Sequence of chain 1.C:
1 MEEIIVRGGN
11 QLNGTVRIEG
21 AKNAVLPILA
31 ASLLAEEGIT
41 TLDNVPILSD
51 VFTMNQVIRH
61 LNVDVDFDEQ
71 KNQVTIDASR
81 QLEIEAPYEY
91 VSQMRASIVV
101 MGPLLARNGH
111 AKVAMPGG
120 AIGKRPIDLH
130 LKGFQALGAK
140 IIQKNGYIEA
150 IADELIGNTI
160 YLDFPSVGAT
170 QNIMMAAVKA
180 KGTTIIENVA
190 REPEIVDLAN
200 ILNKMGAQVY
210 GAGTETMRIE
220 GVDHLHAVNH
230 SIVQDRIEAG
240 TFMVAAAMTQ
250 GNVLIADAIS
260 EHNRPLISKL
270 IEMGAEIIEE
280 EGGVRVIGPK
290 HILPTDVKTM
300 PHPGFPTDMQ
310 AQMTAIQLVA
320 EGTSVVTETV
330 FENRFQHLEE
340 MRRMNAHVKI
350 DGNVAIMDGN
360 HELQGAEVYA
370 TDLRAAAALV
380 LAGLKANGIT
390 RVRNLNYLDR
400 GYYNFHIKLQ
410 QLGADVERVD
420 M

Binding-site contacts:
Ligand atom O3D contacts residue ILE126 of chain 1.C at 3.6 Å.
Ligand atom O2E contacts residue ARG373 of chain 1.C at 3.3 Å (salt-bridge).
Ligand atom O1E contacts residue ASP307 of chain 1.C at 3.6 Å (salt-bridge).
Ligand atom C5U contacts residue VAL166 of chain 1.C at 3.5 Å (hydrophobic).
Ligand atom C1E contacts residue ASP307 of chain 1.C at 3.4 Å.
Ligand atom C4D contacts residue ARG95 of chain 1.C at 3.6 Å.
Ligand atom O3D contacts residue ARG124 of chain 1.C at 3.0 Å (salt-bridge).
Ligand atom O2A contacts residue ALA96 of chain 1.C at 3.2 Å.
Ligand atom C3 contacts residue ASP307 of chain 1.C at 3.6 Å.
Ligand atom O1E contacts residue LYS22 of chain 1.C at 2.7 Å (salt-bridge).
Ligand atom C5U contacts residue SER165 of chain 1.C at 3.4 Å.
Ligand atom O6 contacts residue GLU193 of chain 1.C at 3.4 Å (salt-bridge).
Ligand atom O1B contacts residue GLN170 of chain 1.C at 2.7 Å (h-bond).
Ligand atom C2E contacts residue ASP307 of chain 1.C at 3.5 Å.
Ligand atom C4 contacts residue ASP307 of chain 1.C at 3.3 Å.
Ligand atom O2E contacts residue ARG333 of chain 1.C at 3.0 Å (salt-bridge).
Ligand atom C3D contacts residue ILE126 of chain 1.C at 3.5 Å (hydrophobic).
Ligand atom C1E contacts residue LYS22 of chain 1.C at 3.4 Å.
Ligand atom C3E contacts residue ASP307 of chain 1.C at 3.5 Å.
Ligand atom C1 contacts residue ASN23 of chain 1.C at 3.3 Å.
Ligand atom O1E contacts residue ARG373 of chain 1.C at 2.8 Å (salt-bridge).
Ligand atom O3 contacts residue ASP307 of chain 1.C at 2.9 Å (salt-bridge).
Ligand atom O2D contacts residue PRO125 of chain 1.C at 2.6 Å (h-bond).
Ligand atom C8 contacts residue LYS123 of chain 1.C at 3.2 Å.
Ligand atom C7 contacts residue LYS123 of chain 1.C at 3.6 Å.
Ligand atom O3 contacts residue ASN23 of chain 1.C at 3.4 Å (h-bond).
Ligand atom O2D contacts residue ARG124 of chain 1.C at 3.0 Å (salt-bridge).
Ligand atom C6 contacts residue ASP307 of chain 1.C at 3.5 Å.
Ligand atom O2U contacts residue ARG124 of chain 1.C at 3.4 Å (salt-bridge).
Ligand atom O1E contacts residue ASN23 of chain 1.C at 3.1 Å (h-bond).
Ligand atom O4U contacts residue VAL166 of chain 1.C at 3.4 Å (h-bond).
Ligand atom O1A contacts residue VAL99 of chain 1.C at 3.3 Å.
Ligand atom C5U contacts residue GLY167 of chain 1.C at 3.3 Å.
Ligand atom C2E contacts residue LYS22 of chain 1.C at 3.6 Å.
Ligand atom C6U contacts residue SER165 of chain 1.C at 3.6 Å.
Ligand atom O7 contacts residue LYS123 of chain 1.C at 3.3 Å.
Ligand atom C6U contacts residue GLY167 of chain 1.C at 3.7 Å.
Ligand atom O5 contacts residue ASN23 of chain 1.C at 3.1 Å.
Ligand atom O2E contacts residue ASP307 of chain 1.C at 3.2 Å (salt-bridge).
Ligand atom O3D contacts residue ARG95 of chain 1.C at 3.0 Å (salt-bridge).

This small molecule binds to this protein.
Small molecule (SMILES): CC(=O)N[C@H]1[C@@H](O[P](=O)(O)O[P](=O)(O)OC[C@H]2O[C@@H](n3ccc(=O)[nH]c3=O)[C@H](O)[C@@H]2O)O[C@H](CO)[C@@H](O)[C@@H]1O[C@H](C)C(=O)O